Sequence of chain 1.A:
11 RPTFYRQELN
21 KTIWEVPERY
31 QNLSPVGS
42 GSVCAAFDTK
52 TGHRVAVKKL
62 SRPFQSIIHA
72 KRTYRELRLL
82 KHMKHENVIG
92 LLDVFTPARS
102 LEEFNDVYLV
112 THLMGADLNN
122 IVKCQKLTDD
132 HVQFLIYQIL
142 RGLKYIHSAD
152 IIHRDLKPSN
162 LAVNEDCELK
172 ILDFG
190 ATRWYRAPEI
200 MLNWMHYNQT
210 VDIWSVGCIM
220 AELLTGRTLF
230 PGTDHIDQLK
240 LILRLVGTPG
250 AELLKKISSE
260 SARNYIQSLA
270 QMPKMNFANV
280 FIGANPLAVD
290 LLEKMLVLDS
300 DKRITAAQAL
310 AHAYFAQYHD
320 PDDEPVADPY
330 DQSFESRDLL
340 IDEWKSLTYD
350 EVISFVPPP

Binding-site contacts:
Ligand atom N12 contacts residue GLU77 of chain 1.A at 3.2 Å (salt-bridge).
Ligand atom C27 contacts residue ASP174 of chain 1.A at 3.6 Å.
Ligand atom C23 contacts residue THR112 of chain 1.A at 3.7 Å.
Ligand atom C22 contacts residue LYS59 of chain 1.A at 3.7 Å.
Ligand atom C3 contacts residue ASP174 of chain 1.A at 3.9 Å.
Ligand atom C13 contacts residue GLU77 of chain 1.A at 3.4 Å.
Ligand atom C9 contacts residue HIS154 of chain 1.A at 3.8 Å.
Ligand atom C25 contacts residue LEU81 of chain 1.A at 3.7 Å (hydrophobic).
Ligand atom S2 contacts residue ILE90 of chain 1.A at 3.6 Å.
Ligand atom C21 contacts residue LYS59 of chain 1.A at 3.9 Å.
Ligand atom C3 contacts residue LEU81 of chain 1.A at 3.8 Å (hydrophobic).
Ligand atom C5 contacts residue LEU80 of chain 1.A at 3.8 Å (hydrophobic).
Ligand atom N15 contacts residue GLU77 of chain 1.A at 2.9 Å (salt-bridge).
Ligand atom O14 contacts residue ILE90 of chain 1.A at 3.6 Å.
Ligand atom C13 contacts residue ASP174 of chain 1.A at 3.2 Å.
Ligand atom C31 contacts residue ARG73 of chain 1.A at 3.8 Å.
Ligand atom O33 contacts residue ARG73 of chain 1.A at 3.6 Å.
Ligand atom S2 contacts residue ASP174 of chain 1.A at 3.6 Å (salt-bridge).
Ligand atom C7 contacts residue VAL89 of chain 1.A at 3.9 Å (hydrophobic).
Ligand atom N12 contacts residue ASP174 of chain 1.A at 3.5 Å (salt-bridge).
Ligand atom C22 contacts residue THR112 of chain 1.A at 3.8 Å.
Ligand atom C23 contacts residue LEU110 of chain 1.A at 3.6 Å (hydrophobic).
Ligand atom C23 contacts residue LYS59 of chain 1.A at 3.8 Å.
Ligand atom C21 contacts residue ILE90 of chain 1.A at 3.5 Å (hydrophobic).
Ligand atom C17 contacts residue ASP174 of chain 1.A at 3.4 Å.
Ligand atom C24 contacts residue LEU110 of chain 1.A at 3.8 Å (hydrophobic).
Ligand atom C23 contacts residue ALA57 of chain 1.A at 3.6 Å (hydrophobic).
Ligand atom O14 contacts residue ASP174 of chain 1.A at 3.0 Å (salt-bridge).
Ligand atom C7 contacts residue MET84 of chain 1.A at 3.9 Å (hydrophobic).
Ligand atom N15 contacts residue ASP174 of chain 1.A at 3.6 Å.
Ligand atom O14 contacts residue LEU173 of chain 1.A at 3.5 Å.
Ligand atom C25 contacts residue ILE90 of chain 1.A at 3.6 Å (hydrophobic).
Ligand atom O11 contacts residue GLU77 of chain 1.A at 3.2 Å.
Ligand atom C16 contacts residue ILE90 of chain 1.A at 3.8 Å (hydrophobic).
Ligand atom C9 contacts residue LEU173 of chain 1.A at 3.9 Å (hydrophobic).
Ligand atom C30 contacts residue ARG76 of chain 1.A at 3.8 Å.
Ligand atom C18 contacts residue PHE175 of chain 1.A at 3.6 Å (hydrophobic).
Ligand atom C16 contacts residue GLU77 of chain 1.A at 3.8 Å.
Ligand atom N26 contacts residue LEU80 of chain 1.A at 3.7 Å.
Ligand atom O33 contacts residue ARG76 of chain 1.A at 3.0 Å (salt-bridge).

The small molecule below binds the protein below.
Small molecule (SMILES): CC(C)(C)c1cc(C(=O)N2CCNC(=O)CC2)c(NC(=O)Nc2cccc3ccccc23)s1